The small molecule below binds the protein below.
Small molecule (SMILES): CC(=O)N[C@H]1[C@H](O[C@H]2[C@H](O)[C@@H](NC(C)=O)CO[C@@H]2CO)O[C@H](CO)[C@@H](O)[C@@H]1O

Sequence of chain 1.E:
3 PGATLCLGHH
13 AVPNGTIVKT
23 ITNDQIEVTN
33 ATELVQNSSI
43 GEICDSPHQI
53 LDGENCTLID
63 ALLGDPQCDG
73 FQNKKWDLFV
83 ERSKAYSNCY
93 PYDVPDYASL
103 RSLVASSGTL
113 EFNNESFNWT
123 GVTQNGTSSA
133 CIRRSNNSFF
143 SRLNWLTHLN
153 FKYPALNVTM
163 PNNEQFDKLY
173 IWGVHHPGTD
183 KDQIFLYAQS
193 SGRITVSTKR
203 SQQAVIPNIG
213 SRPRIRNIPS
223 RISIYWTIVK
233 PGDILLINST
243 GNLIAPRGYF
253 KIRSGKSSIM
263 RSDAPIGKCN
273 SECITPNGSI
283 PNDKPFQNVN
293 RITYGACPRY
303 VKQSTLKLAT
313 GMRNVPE

Binding-site contacts:
Ligand atom C4 contacts residue ASN279 of chain 1.E at 4.2 Å.
Ligand atom O7 contacts residue GLU69 of chain 1.F at 4.4 Å.
Ligand atom C2 contacts residue ASN279 of chain 1.E at 2.3 Å.
Ligand atom C8 contacts residue ASN290 of chain 1.E at 4.4 Å.
Ligand atom O5 contacts residue ASN279 of chain 1.E at 2.4 Å (h-bond).
Ligand atom O7 contacts residue ASN279 of chain 1.E at 3.4 Å (h-bond).
Ligand atom C5 contacts residue ASN292 of chain 1.E at 3.9 Å.
Ligand atom C1 contacts residue ASN292 of chain 1.E at 3.8 Å.
Ligand atom N2 contacts residue ASN279 of chain 1.E at 2.8 Å (h-bond).
Ligand atom N2 contacts residue VAL291 of chain 1.E at 3.1 Å (h-bond).
Ligand atom C3 contacts residue ASN279 of chain 1.E at 3.7 Å.
Ligand atom C8 contacts residue ASN39 of chain 1.E at 3.9 Å.
Ligand atom C6 contacts residue ASN292 of chain 1.E at 4.5 Å.
Ligand atom C5 contacts residue ASN279 of chain 1.E at 3.7 Å.
Ligand atom C8 contacts residue VAL291 of chain 1.E at 4.0 Å (hydrophobic).
Ligand atom C1 contacts residue ASN279 of chain 1.E at 1.4 Å.
Ligand atom C7 contacts residue VAL291 of chain 1.E at 4.0 Å (hydrophobic).
Ligand atom C1 contacts residue VAL291 of chain 1.E at 3.6 Å (hydrophobic).
Ligand atom C8 contacts residue GLU69 of chain 1.F at 4.3 Å.
Ligand atom C2 contacts residue VAL291 of chain 1.E at 3.8 Å (hydrophobic).
Ligand atom C7 contacts residue ASN279 of chain 1.E at 3.3 Å.
Ligand atom C3 contacts residue VAL291 of chain 1.E at 4.3 Å (hydrophobic).
Ligand atom O5 contacts residue ASN292 of chain 1.E at 3.7 Å.

Sequence of chain 1.F:
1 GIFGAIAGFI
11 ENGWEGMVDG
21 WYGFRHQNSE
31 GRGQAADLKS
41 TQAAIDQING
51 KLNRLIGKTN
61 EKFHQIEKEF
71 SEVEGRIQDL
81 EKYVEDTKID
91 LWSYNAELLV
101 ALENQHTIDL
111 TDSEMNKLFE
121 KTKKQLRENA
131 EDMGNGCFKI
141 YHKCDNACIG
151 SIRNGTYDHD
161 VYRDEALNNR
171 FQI